Sequence of chain 1.B:
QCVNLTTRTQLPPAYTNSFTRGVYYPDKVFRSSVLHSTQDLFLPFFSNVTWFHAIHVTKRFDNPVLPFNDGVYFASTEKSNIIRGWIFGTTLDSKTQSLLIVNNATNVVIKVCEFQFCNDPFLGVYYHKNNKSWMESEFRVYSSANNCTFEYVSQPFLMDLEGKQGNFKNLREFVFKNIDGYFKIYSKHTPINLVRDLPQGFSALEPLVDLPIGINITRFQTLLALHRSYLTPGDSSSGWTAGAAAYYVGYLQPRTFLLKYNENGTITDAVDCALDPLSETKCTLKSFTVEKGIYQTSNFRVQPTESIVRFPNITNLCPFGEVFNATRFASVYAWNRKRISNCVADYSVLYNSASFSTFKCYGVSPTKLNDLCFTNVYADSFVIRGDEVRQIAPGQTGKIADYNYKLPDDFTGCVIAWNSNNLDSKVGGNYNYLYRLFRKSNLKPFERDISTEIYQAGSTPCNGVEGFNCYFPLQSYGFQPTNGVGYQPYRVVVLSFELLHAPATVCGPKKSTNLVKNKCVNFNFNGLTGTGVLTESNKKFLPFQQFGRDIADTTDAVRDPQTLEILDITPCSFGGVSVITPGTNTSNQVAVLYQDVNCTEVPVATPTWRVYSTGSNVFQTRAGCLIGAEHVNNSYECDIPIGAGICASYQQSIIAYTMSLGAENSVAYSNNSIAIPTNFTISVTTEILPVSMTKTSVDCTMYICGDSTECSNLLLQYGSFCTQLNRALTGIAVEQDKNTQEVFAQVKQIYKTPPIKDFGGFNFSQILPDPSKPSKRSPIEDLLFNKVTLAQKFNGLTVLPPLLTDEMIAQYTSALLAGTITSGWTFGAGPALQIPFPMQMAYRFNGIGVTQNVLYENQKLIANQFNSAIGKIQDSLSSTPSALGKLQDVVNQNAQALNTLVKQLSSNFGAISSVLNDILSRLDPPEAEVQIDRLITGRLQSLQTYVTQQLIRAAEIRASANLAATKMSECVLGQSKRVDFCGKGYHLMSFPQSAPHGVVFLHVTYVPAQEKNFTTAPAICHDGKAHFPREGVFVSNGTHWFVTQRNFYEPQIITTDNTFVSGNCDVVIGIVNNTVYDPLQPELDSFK

This small molecule binds to this protein.
Small molecule (SMILES): CC(=O)N[C@@H]1[C@@H](O)[C@H](O)[C@@H](CO)O[C@H]1O

Binding-site contacts:
Ligand atom O5 contacts residue ASN343 of chain 1.B at 2.4 Å (h-bond).
Ligand atom O7 contacts residue GLY339 of chain 1.B at 3.9 Å.
Ligand atom C8 contacts residue ASN343 of chain 1.B at 4.4 Å.
Ligand atom C8 contacts residue PHE342 of chain 1.B at 3.7 Å (hydrophobic).
Ligand atom C2 contacts residue ASN343 of chain 1.B at 2.5 Å.
Ligand atom C1 contacts residue ASN343 of chain 1.B at 1.4 Å.
Ligand atom C4 contacts residue ASN343 of chain 1.B at 4.2 Å.
Ligand atom O7 contacts residue ASN343 of chain 1.B at 3.1 Å (h-bond).
Ligand atom C7 contacts residue ASN343 of chain 1.B at 3.2 Å.
Ligand atom O7 contacts residue PHE338 of chain 1.B at 4.1 Å.
Ligand atom C5 contacts residue ASN343 of chain 1.B at 3.7 Å.
Ligand atom N2 contacts residue ASN343 of chain 1.B at 2.9 Å (h-bond).
Ligand atom C3 contacts residue ASN343 of chain 1.B at 3.8 Å.
Ligand atom C8 contacts residue PHE338 of chain 1.B at 3.7 Å (hydrophobic).
Ligand atom C7 contacts residue PHE338 of chain 1.B at 4.4 Å (hydrophobic).